The protein below binds the small molecule below.
Small molecule (SMILES): Nc1nc(=O)c2ncn([C@@H]3O[C@H](CO[P](=O)(O)O[C@H]4[C@@H](O)[C@H](n5cnc6c(N)ncnc65)O[C@@H]4CO[P](=O)(O)O[C@@H]4[C@@H](O)[C@H](n5cnc6c(N)ncnc65)O[C@@H]4COP(=O)=O)[C@@H](O)[C@H]3O)c2[nH]1

Sequence of chain 51.E:
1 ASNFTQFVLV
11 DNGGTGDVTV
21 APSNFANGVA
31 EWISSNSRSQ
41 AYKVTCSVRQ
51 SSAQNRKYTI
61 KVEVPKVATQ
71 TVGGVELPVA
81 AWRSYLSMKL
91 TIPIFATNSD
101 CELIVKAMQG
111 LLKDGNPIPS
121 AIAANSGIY

Binding-site contacts:
Ligand atom C4 contacts residue TYR85 of chain 56.E at 3.8 Å (hydrophobic).
Ligand atom N1 contacts residue TYR85 of chain 56.E at 3.5 Å.
Ligand atom C8 contacts residue THR45 of chain 56.E at 3.8 Å.
Ligand atom C6 contacts residue VAL29 of chain 56.E at 4.1 Å (hydrophobic).
Ligand atom C5' contacts residue TYR85 of chain 56.E at 4.0 Å (hydrophobic).
Ligand atom N6 contacts residue TYR85 of chain 56.E at 3.4 Å.
Ligand atom C6 contacts residue SER47 of chain 56.E at 3.9 Å.
Ligand atom N1 contacts residue THR59 of chain 56.E at 3.5 Å.
Ligand atom OP2 contacts residue LYS43 of chain 56.E at 2.7 Å (salt-bridge).
Ligand atom C5 contacts residue VAL29 of chain 56.E at 4.0 Å (hydrophobic).
Ligand atom C5 contacts residue THR45 of chain 56.E at 3.1 Å.
Ligand atom N9 contacts residue LYS61 of chain 56.E at 3.7 Å.
Ligand atom OP2 contacts residue GLU63 of chain 56.E at 3.6 Å (salt-bridge).
Ligand atom N7 contacts residue LYS61 of chain 56.E at 3.7 Å.
Ligand atom N6 contacts residue THR91 of chain 51.E at 3.5 Å (h-bond).
Ligand atom C4 contacts residue LYS61 of chain 56.E at 3.7 Å.
Ligand atom OP1 contacts residue TYR85 of chain 56.E at 3.5 Å (h-bond).
Ligand atom C6 contacts residue TYR85 of chain 56.E at 3.4 Å (hydrophobic).
Ligand atom C8 contacts residue TYR85 of chain 56.E at 3.8 Å (hydrophobic).
Ligand atom N6 contacts residue THR59 of chain 56.E at 2.8 Å (h-bond).
Ligand atom O6 contacts residue LYS61 of chain 56.E at 3.0 Å (salt-bridge).
Ligand atom N9 contacts residue TYR85 of chain 56.E at 4.0 Å.
Ligand atom C5 contacts residue TYR85 of chain 56.E at 3.5 Å (hydrophobic).
Ligand atom N1 contacts residue SER47 of chain 56.E at 2.9 Å (h-bond).
Ligand atom OP1 contacts residue LYS43 of chain 56.E at 2.9 Å (salt-bridge).
Ligand atom P contacts residue TYR85 of chain 56.E at 3.7 Å.
Ligand atom C2 contacts residue THR59 of chain 56.E at 4.1 Å.
Ligand atom C6 contacts residue LYS61 of chain 56.E at 3.8 Å.
Ligand atom N6 contacts residue CYS46 of chain 56.E at 3.4 Å (h-bond).
Ligand atom N6 contacts residue THR45 of chain 56.E at 2.5 Å (h-bond).
Ligand atom C2 contacts residue SER47 of chain 56.E at 3.4 Å.
Ligand atom C5 contacts residue LYS61 of chain 56.E at 3.7 Å.
Ligand atom N6 contacts residue LYS61 of chain 56.E at 4.1 Å.
Ligand atom N6 contacts residue SER47 of chain 56.E at 4.1 Å.
Ligand atom C6 contacts residue THR59 of chain 56.E at 3.6 Å.
Ligand atom C6 contacts residue THR45 of chain 56.E at 3.1 Å.
Ligand atom N7 contacts residue THR45 of chain 56.E at 2.5 Å (h-bond).
Ligand atom N7 contacts residue TYR85 of chain 56.E at 3.7 Å.
Ligand atom C8 contacts residue LYS61 of chain 56.E at 3.7 Å.
Ligand atom P contacts residue LYS43 of chain 56.E at 3.2 Å.

Sequence of chain 56.E:
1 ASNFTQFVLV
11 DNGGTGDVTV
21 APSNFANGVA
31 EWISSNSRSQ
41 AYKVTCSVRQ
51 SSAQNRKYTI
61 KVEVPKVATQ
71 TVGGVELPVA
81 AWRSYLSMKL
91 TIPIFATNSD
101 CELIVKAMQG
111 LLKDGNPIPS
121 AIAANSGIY